The small molecule below binds the protein below.
Small molecule (SMILES): Cn1c(=O)n(C)c2cc(C(N)=O)ccc21

Sequence of chain 1.A:
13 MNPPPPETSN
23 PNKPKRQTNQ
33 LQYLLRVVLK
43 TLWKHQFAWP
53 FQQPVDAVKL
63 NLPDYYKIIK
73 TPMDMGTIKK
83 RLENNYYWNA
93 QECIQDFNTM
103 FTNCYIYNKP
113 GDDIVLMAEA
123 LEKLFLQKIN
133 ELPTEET

Binding-site contacts:
Ligand atom C20 contacts residue ASN110 of chain 1.A at 3.8 Å.
Ligand atom C07 contacts residue DMS1 of chain 1.B at 4.2 Å.
Ligand atom O21 contacts residue ILE116 of chain 1.A at 4.1 Å.
Ligand atom N15 contacts residue VAL57 of chain 1.A at 3.9 Å.
Ligand atom N05 contacts residue ASN110 of chain 1.A at 4.1 Å.
Ligand atom C20 contacts residue ILE116 of chain 1.A at 3.9 Å (hydrophobic).
Ligand atom C22 contacts residue LEU62 of chain 1.A at 3.8 Å (hydrophobic).
Ligand atom N15 contacts residue ILE116 of chain 1.A at 3.8 Å.
Ligand atom C12 contacts residue ILE116 of chain 1.A at 4.2 Å (hydrophobic).
Ligand atom N05 contacts residue LEU64 of chain 1.A at 4.3 Å.
Ligand atom C16 contacts residue ILE116 of chain 1.A at 4.2 Å (hydrophobic).
Ligand atom C01 contacts residue ASN110 of chain 1.A at 3.0 Å.
Ligand atom O21 contacts residue ASN110 of chain 1.A at 2.9 Å (h-bond).
Ligand atom C12 contacts residue PRO52 of chain 1.A at 3.4 Å (hydrophobic).
Ligand atom N23 contacts residue TRP51 of chain 1.A at 3.5 Å.
Ligand atom C16 contacts residue VAL57 of chain 1.A at 3.6 Å (hydrophobic).
Ligand atom O21 contacts residue TYR67 of chain 1.A at 4.0 Å.
Ligand atom C16 contacts residue PHE53 of chain 1.A at 3.9 Å (hydrophobic).
Ligand atom C06 contacts residue ILE116 of chain 1.A at 4.2 Å (hydrophobic).
Ligand atom C11 contacts residue PRO52 of chain 1.A at 4.0 Å (hydrophobic).
Ligand atom C12 contacts residue LEU62 of chain 1.A at 4.1 Å (hydrophobic).
Ligand atom O26 contacts residue TRP51 of chain 1.A at 4.2 Å.
Ligand atom C14 contacts residue ILE116 of chain 1.A at 3.8 Å (hydrophobic).
Ligand atom C07 contacts residue LEU62 of chain 1.A at 3.8 Å (hydrophobic).
Ligand atom C01 contacts residue LEU64 of chain 1.A at 3.9 Å (hydrophobic).
Ligand atom C14 contacts residue PRO52 of chain 1.A at 4.2 Å (hydrophobic).
Ligand atom C22 contacts residue TRP51 of chain 1.A at 4.0 Å (hydrophobic).
Ligand atom C11 contacts residue DMS1 of chain 1.B at 4.1 Å.
Ligand atom C09 contacts residue LEU62 of chain 1.A at 3.2 Å (hydrophobic).
Ligand atom N23 contacts residue LEU62 of chain 1.A at 3.4 Å.
Ligand atom C22 contacts residue PRO52 of chain 1.A at 3.9 Å (hydrophobic).
Ligand atom C16 contacts residue PRO52 of chain 1.A at 3.7 Å (hydrophobic).
Ligand atom C14 contacts residue VAL57 of chain 1.A at 4.3 Å (hydrophobic).
Ligand atom C11 contacts residue LEU62 of chain 1.A at 3.4 Å (hydrophobic).
Ligand atom C09 contacts residue DMS1 of chain 1.B at 3.9 Å.
Ligand atom O26 contacts residue PRO52 of chain 1.A at 3.3 Å.
Ligand atom O26 contacts residue GLN55 of chain 1.A at 3.6 Å.
Ligand atom N05 contacts residue ILE116 of chain 1.A at 4.1 Å.
Ligand atom C01 contacts residue TYR109 of chain 1.A at 4.1 Å (hydrophobic).
Ligand atom C07 contacts residue LEU64 of chain 1.A at 4.3 Å (hydrophobic).